This small molecule binds to this protein.
Small molecule (SMILES): CC(=O)N[C@@H]1[C@@H](O)[C@H](O)[C@@H](CO)O[C@H]1O

Sequence of chain 1.A:
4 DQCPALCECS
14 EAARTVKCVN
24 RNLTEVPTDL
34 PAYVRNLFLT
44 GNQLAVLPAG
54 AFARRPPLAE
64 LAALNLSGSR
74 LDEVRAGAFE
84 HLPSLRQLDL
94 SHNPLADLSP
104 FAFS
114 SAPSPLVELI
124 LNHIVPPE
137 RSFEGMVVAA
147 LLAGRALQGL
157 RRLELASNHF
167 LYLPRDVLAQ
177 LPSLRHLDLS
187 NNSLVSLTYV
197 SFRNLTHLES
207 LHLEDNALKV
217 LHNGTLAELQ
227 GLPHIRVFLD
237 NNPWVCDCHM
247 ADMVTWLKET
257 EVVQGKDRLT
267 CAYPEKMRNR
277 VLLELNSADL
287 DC

Binding-site contacts:
Ligand atom O6 contacts residue HIS165 of chain 1.A at 3.5 Å (h-bond).
Ligand atom O4 contacts residue HIS126 of chain 1.A at 3.9 Å.
Ligand atom O5 contacts residue ASN187 of chain 1.A at 2.3 Å (h-bond).
Ligand atom O6 contacts residue SER163 of chain 1.A at 3.1 Å (h-bond).
Ligand atom C2 contacts residue ASN187 of chain 1.A at 2.5 Å.
Ligand atom C3 contacts residue ASN187 of chain 1.A at 3.9 Å.
Ligand atom C4 contacts residue HIS126 of chain 1.A at 3.9 Å.
Ligand atom O6 contacts residue ASN164 of chain 1.A at 4.5 Å.
Ligand atom C1 contacts residue ASN187 of chain 1.A at 1.5 Å.
Ligand atom O5 contacts residue SER163 of chain 1.A at 3.9 Å.
Ligand atom C5 contacts residue ASN187 of chain 1.A at 3.6 Å.
Ligand atom C3 contacts residue HIS126 of chain 1.A at 4.4 Å.
Ligand atom C7 contacts residue SER163 of chain 1.A at 4.1 Å.
Ligand atom N2 contacts residue ASN187 of chain 1.A at 2.9 Å (h-bond).
Ligand atom O7 contacts residue ASN187 of chain 1.A at 4.0 Å.
Ligand atom O7 contacts residue SER163 of chain 1.A at 3.6 Å (h-bond).
Ligand atom C6 contacts residue HIS165 of chain 1.A at 3.3 Å.
Ligand atom N2 contacts residue SER163 of chain 1.A at 4.2 Å.
Ligand atom C6 contacts residue SER163 of chain 1.A at 4.4 Å.
Ligand atom C2 contacts residue SER163 of chain 1.A at 3.8 Å.
Ligand atom O3 contacts residue HIS126 of chain 1.A at 3.8 Å.
Ligand atom C1 contacts residue SER163 of chain 1.A at 3.7 Å.
Ligand atom C7 contacts residue ASN187 of chain 1.A at 3.6 Å.
Ligand atom C4 contacts residue ASN187 of chain 1.A at 4.2 Å.
Ligand atom O6 contacts residue HIS126 of chain 1.A at 4.2 Å.
Ligand atom O7 contacts residue HIS126 of chain 1.A at 4.5 Å.